This protein binds this small molecule.
Small molecule (SMILES): C[C@@H]1CC(=O)N(C)N=C1c1ccc(NC(=O)N2Cc3cccnc3C2)cc1

Sequence of chain 1.B:
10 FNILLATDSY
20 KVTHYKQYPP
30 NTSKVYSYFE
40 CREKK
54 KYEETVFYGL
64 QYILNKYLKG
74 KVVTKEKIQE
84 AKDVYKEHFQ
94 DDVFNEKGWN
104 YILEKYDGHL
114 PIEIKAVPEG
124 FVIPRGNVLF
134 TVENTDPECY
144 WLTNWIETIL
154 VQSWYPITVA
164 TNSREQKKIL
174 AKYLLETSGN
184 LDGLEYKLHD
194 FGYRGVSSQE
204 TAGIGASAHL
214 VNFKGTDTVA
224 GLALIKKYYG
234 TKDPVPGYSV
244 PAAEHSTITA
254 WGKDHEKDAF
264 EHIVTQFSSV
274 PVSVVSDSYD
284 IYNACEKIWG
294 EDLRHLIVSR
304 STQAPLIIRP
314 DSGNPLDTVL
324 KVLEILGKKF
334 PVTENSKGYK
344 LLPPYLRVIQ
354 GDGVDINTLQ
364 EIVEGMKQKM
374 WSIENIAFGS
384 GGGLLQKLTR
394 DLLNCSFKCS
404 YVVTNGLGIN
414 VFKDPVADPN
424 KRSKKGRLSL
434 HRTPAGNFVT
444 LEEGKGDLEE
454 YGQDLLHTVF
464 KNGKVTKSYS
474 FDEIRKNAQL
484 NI

Binding-site contacts:
Ligand atom CAJ contacts residue HIS192 of chain 1.B at 3.5 Å.
Ligand atom CAR contacts residue TYR19 of chain 1.A at 3.5 Å (hydrophobic).
Ligand atom OAX contacts residue ARG312 of chain 1.B at 3.3 Å.
Ligand atom CAV contacts residue PHE194 of chain 1.B at 3.7 Å (hydrophobic).
Ligand atom CAK contacts residue HIS192 of chain 1.B at 3.6 Å.
Ligand atom CAS contacts residue TYR19 of chain 1.A at 3.6 Å (hydrophobic).
Ligand atom CAY contacts residue SER276 of chain 1.B at 3.5 Å.
Ligand atom CAS contacts residue PHE194 of chain 1.B at 3.6 Å (hydrophobic).
Ligand atom CAY contacts residue ILE352 of chain 1.B at 3.8 Å (hydrophobic).
Ligand atom NAO contacts residue PHE194 of chain 1.B at 3.2 Å.
Ligand atom CAP contacts residue TYR19 of chain 1.A at 3.6 Å (hydrophobic).
Ligand atom CAU contacts residue TYR19 of chain 1.A at 3.7 Å (hydrophobic).
Ligand atom CAV contacts residue ARG197 of chain 1.B at 3.7 Å.
Ligand atom NAD contacts residue ALA380 of chain 1.B at 3.4 Å.
Ligand atom CAN contacts residue ALA245 of chain 1.B at 3.8 Å (hydrophobic).
Ligand atom OAX contacts residue SER276 of chain 1.B at 3.0 Å (h-bond).
Ligand atom NAC contacts residue ILE310 of chain 1.B at 3.7 Å.
Ligand atom CAQ contacts residue ASP220 of chain 1.B at 3.7 Å.
Ligand atom CAP contacts residue ASP220 of chain 1.B at 3.2 Å.
Ligand atom OAF contacts residue EDO1 of chain 1.J at 3.6 Å (h-bond).
Ligand atom CAH contacts residue ALA380 of chain 1.B at 3.4 Å (hydrophobic).
Ligand atom CAQ contacts residue TYR19 of chain 1.A at 3.8 Å (hydrophobic).
Ligand atom CAW contacts residue PHE194 of chain 1.B at 3.8 Å (hydrophobic).
Ligand atom CAU contacts residue PHE194 of chain 1.B at 3.8 Å (hydrophobic).
Ligand atom NAT contacts residue PHE194 of chain 1.B at 3.6 Å.
Ligand atom CAH contacts residue ILE310 of chain 1.B at 3.8 Å (hydrophobic).
Ligand atom CBA contacts residue VAL243 of chain 1.B at 3.5 Å (hydrophobic).
Ligand atom CAU contacts residue ARG197 of chain 1.B at 3.5 Å.
Ligand atom CAN contacts residue PHE194 of chain 1.B at 3.1 Å (hydrophobic).
Ligand atom CAW contacts residue TYR19 of chain 1.A at 3.7 Å (hydrophobic).
Ligand atom CAH contacts residue VAL351 of chain 1.B at 3.7 Å (hydrophobic).
Ligand atom CAW contacts residue ASP220 of chain 1.B at 3.5 Å.
Ligand atom CAR contacts residue PHE194 of chain 1.B at 3.5 Å (hydrophobic).
Ligand atom NAM contacts residue PHE194 of chain 1.B at 3.6 Å.
Ligand atom CAP contacts residue PHE194 of chain 1.B at 3.7 Å (hydrophobic).
Ligand atom NAT contacts residue TYR19 of chain 1.A at 3.6 Å.
Ligand atom OAX contacts residue PHE194 of chain 1.B at 3.4 Å.
Ligand atom CAZ contacts residue ILE352 of chain 1.B at 3.6 Å (hydrophobic).
Ligand atom CAS contacts residue ARG312 of chain 1.B at 3.5 Å.
Ligand atom NAC contacts residue ALA380 of chain 1.B at 3.8 Å.

Sequence of chain 1.A:
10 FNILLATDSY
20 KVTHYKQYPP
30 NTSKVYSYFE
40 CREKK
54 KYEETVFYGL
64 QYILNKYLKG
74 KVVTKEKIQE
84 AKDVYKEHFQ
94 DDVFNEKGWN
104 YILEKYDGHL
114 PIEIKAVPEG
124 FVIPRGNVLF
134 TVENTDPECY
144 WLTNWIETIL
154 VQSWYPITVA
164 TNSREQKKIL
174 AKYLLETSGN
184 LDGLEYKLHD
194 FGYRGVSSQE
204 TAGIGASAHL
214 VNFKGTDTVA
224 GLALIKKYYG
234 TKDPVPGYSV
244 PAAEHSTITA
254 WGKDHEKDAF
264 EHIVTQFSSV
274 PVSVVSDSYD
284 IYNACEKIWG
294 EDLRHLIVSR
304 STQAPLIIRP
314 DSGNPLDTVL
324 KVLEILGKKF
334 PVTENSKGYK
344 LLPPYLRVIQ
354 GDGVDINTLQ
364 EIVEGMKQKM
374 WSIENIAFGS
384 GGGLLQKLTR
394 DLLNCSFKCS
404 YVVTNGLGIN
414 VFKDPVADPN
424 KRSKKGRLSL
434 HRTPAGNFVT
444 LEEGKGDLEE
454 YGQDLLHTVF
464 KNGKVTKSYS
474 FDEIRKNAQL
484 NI